Binding-site contacts:
Ligand atom N9 contacts residue TRP47 of chain 36.D at 3.9 Å.
Ligand atom N7 contacts residue TRP47 of chain 36.D at 3.7 Å.
Ligand atom N6 contacts residue TRP47 of chain 36.D at 3.8 Å.
Ligand atom C8 contacts residue TRP47 of chain 36.D at 3.8 Å (hydrophobic).
Ligand atom C1' contacts residue TRP47 of chain 36.D at 4.3 Å (hydrophobic).
Ligand atom N1 contacts residue TRP47 of chain 36.D at 4.3 Å.
Ligand atom C2 contacts residue TRP47 of chain 36.D at 4.2 Å (hydrophobic).
Ligand atom N6 contacts residue TYR50 of chain 36.D at 4.2 Å.
Ligand atom C4 contacts residue TRP47 of chain 36.D at 3.9 Å (hydrophobic).
Ligand atom OP2 contacts residue VAL178 of chain 36.E at 4.5 Å.
Ligand atom N3 contacts residue TRP47 of chain 36.D at 4.1 Å.
Ligand atom N6 contacts residue THR48 of chain 36.D at 3.3 Å (h-bond).
Ligand atom C6 contacts residue TRP47 of chain 36.D at 3.9 Å (hydrophobic).
Ligand atom C6 contacts residue THR48 of chain 36.D at 4.2 Å.
Ligand atom O4' contacts residue LYS143 of chain 36.D at 4.1 Å.
Ligand atom C5 contacts residue TRP47 of chain 36.D at 3.8 Å (hydrophobic).
Ligand atom O4' contacts residue TRP47 of chain 36.D at 4.1 Å.
Ligand atom OP2 contacts residue GLY49 of chain 36.E at 4.2 Å.
Ligand atom C5' contacts residue VAL178 of chain 36.E at 4.5 Å (hydrophobic).
Ligand atom N1 contacts residue THR48 of chain 36.D at 4.0 Å.

Sequence of chain 36.D:
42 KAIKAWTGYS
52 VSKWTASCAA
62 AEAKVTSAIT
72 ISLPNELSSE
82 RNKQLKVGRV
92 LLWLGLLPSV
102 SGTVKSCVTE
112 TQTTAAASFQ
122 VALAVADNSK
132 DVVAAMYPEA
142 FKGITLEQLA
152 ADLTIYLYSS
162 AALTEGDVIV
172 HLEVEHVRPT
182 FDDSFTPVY

Sequence of chain 36.E:
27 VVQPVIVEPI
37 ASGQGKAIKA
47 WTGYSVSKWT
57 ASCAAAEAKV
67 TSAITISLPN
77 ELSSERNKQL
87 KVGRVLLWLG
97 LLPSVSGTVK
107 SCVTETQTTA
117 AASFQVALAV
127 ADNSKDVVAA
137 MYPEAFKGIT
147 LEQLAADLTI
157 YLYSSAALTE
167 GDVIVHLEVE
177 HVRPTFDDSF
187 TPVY

This protein binds this small molecule.
Small molecule (SMILES): Nc1ncnc2c1ncn2[C@@H]1O[C@H](COO[C@@H]2C[C@@H](CO[P](=O)(O)O[C@H]3[C@@H](O)[C@H](n4cnc5c(N)ncnc54)O[C@@H]3COP(=O)=O)O[C@H]2n2ccc(=O)[nH]c2=O)[C@@H](OOP(O)OC[C@H]2O[C@@H](n3ccc(=O)[nH]c3=O)[C@H](O)[C@@H]2O)[C@H]1O.Op1oo1